Sequence of chain 1.A:
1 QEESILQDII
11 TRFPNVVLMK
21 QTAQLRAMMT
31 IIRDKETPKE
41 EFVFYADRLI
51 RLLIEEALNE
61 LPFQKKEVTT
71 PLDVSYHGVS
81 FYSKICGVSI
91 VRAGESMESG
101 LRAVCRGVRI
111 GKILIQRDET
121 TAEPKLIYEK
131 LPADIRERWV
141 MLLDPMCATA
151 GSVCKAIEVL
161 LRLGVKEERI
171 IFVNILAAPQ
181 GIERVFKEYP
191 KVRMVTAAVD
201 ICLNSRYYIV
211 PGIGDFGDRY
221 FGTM

Binding-site contacts:
Ligand atom C4 contacts residue MET146 of chain 1.A at 3.6 Å (hydrophobic).
Ligand atom O2 contacts residue GLY214 of chain 1.A at 3.9 Å.
Ligand atom C4 contacts residue GLY214 of chain 1.A at 3.9 Å.
Ligand atom C6 contacts residue ALA148 of chain 1.A at 3.8 Å (hydrophobic).
Ligand atom O2 contacts residue ASP215 of chain 1.A at 3.9 Å.
Ligand atom C4 contacts residue TYR208 of chain 1.A at 3.3 Å (hydrophobic).
Ligand atom C6 contacts residue MET146 of chain 1.A at 3.9 Å (hydrophobic).
Ligand atom O2 contacts residue TYR208 of chain 1.A at 4.3 Å.
Ligand atom C2 contacts residue GLY214 of chain 1.A at 4.0 Å.
Ligand atom N3 contacts residue GLY214 of chain 1.A at 3.1 Å (h-bond).
Ligand atom O4 contacts residue TYR208 of chain 1.A at 3.2 Å.
Ligand atom C5 contacts residue TYR207 of chain 1.A at 3.6 Å (hydrophobic).
Ligand atom C6 contacts residue TYR207 of chain 1.A at 4.0 Å (hydrophobic).
Ligand atom C6 contacts residue ILE209 of chain 1.A at 4.3 Å (hydrophobic).
Ligand atom C4 contacts residue ILE209 of chain 1.A at 3.7 Å (hydrophobic).
Ligand atom C5 contacts residue MET146 of chain 1.A at 4.2 Å (hydrophobic).
Ligand atom C4 contacts residue TYR207 of chain 1.A at 4.4 Å (hydrophobic).
Ligand atom F5 contacts residue ILE209 of chain 1.A at 3.0 Å.
Ligand atom O4 contacts residue GLY214 of chain 1.A at 3.7 Å.
Ligand atom F5 contacts residue LEU203 of chain 1.A at 4.1 Å.
Ligand atom O2 contacts residue PHE216 of chain 1.A at 3.6 Å (h-bond).
Ligand atom N3 contacts residue TYR208 of chain 1.A at 3.4 Å.
Ligand atom C2 contacts residue TYR208 of chain 1.A at 4.0 Å (hydrophobic).
Ligand atom O2 contacts residue MET146 of chain 1.A at 3.1 Å.
Ligand atom O4 contacts residue ILE209 of chain 1.A at 2.9 Å (h-bond).
Ligand atom C2 contacts residue MET146 of chain 1.A at 3.1 Å (hydrophobic).
Ligand atom F5 contacts residue ALA148 of chain 1.A at 3.0 Å.
Ligand atom C5 contacts residue TYR208 of chain 1.A at 3.9 Å (hydrophobic).
Ligand atom C5 contacts residue ALA148 of chain 1.A at 3.9 Å (hydrophobic).
Ligand atom N3 contacts residue MET146 of chain 1.A at 2.8 Å.
Ligand atom N1 contacts residue MET146 of chain 1.A at 3.7 Å.
Ligand atom F5 contacts residue TYR207 of chain 1.A at 3.1 Å.
Ligand atom C2 contacts residue PHE216 of chain 1.A at 4.5 Å (hydrophobic).
Ligand atom O4 contacts residue MET146 of chain 1.A at 4.0 Å.
Ligand atom F5 contacts residue TYR208 of chain 1.A at 3.4 Å.
Ligand atom C5 contacts residue ILE209 of chain 1.A at 3.5 Å (hydrophobic).

A protein and the small-molecule ligand that binds it are described below.
Small molecule (SMILES): O=c1[nH]cc(F)c(=O)[nH]1